Binding-site contacts:
Ligand atom CM2 contacts residue ILE77 of chain 2.A at 3.1 Å (hydrophobic).
Ligand atom C5B contacts residue ILE98 of chain 2.A at 3.5 Å (hydrophobic).
Ligand atom F3 contacts residue VAL168 of chain 2.A at 3.0 Å.
Ligand atom N1A contacts residue MET124 of chain 2.A at 3.5 Å.
Ligand atom CM6 contacts residue LEU181 of chain 2.A at 3.5 Å (hydrophobic).
Ligand atom C4 contacts residue TYR190 of chain 2.A at 3.6 Å (hydrophobic).
Ligand atom N3A contacts residue TYR144 of chain 2.A at 3.5 Å.
Ligand atom CM6 contacts residue LEU184 of chain 2.A at 3.4 Å (hydrophobic).
Ligand atom F1 contacts residue ALA166 of chain 2.A at 3.6 Å.
Ligand atom F1 contacts residue TYR144 of chain 2.A at 3.3 Å.
Ligand atom C6B contacts residue LEU181 of chain 2.A at 3.3 Å (hydrophobic).
Ligand atom N2 contacts residue MET214 of chain 2.A at 3.8 Å.
Ligand atom F3 contacts residue PHE179 of chain 2.A at 3.0 Å.
Ligand atom F2 contacts residue TYR142 of chain 2.A at 2.8 Å.
Ligand atom F2 contacts residue ALA166 of chain 2.A at 3.5 Å.
Ligand atom C1B contacts residue ILE98 of chain 2.A at 3.4 Å (hydrophobic).
Ligand atom F1 contacts residue PHE179 of chain 2.A at 3.8 Å.
Ligand atom C4 contacts residue LEU100 of chain 2.A at 3.7 Å (hydrophobic).
Ligand atom O1A contacts residue PHE179 of chain 2.A at 3.3 Å.
Ligand atom C2A contacts residue PHE179 of chain 2.A at 3.6 Å (hydrophobic).
Ligand atom C3A contacts residue PHE179 of chain 2.A at 3.1 Å (hydrophobic).
Ligand atom CM4 contacts residue PHE179 of chain 2.A at 3.5 Å (hydrophobic).
Ligand atom O1B contacts residue ILE98 of chain 2.A at 3.3 Å.
Ligand atom O1A contacts residue MET124 of chain 2.A at 3.2 Å.
Ligand atom C5B contacts residue LEU181 of chain 2.A at 3.5 Å (hydrophobic).
Ligand atom CM2 contacts residue ILE122 of chain 2.A at 3.8 Å (hydrophobic).
Ligand atom F2 contacts residue TYR144 of chain 2.A at 3.0 Å.
Ligand atom C4B contacts residue ILE98 of chain 2.A at 3.8 Å (hydrophobic).
Ligand atom N1A contacts residue PHE179 of chain 2.A at 3.6 Å.
Ligand atom F2 contacts residue MET143 of chain 2.A at 3.3 Å.
Ligand atom N1A contacts residue LEU217 of chain 2.A at 3.3 Å.
Ligand atom F3 contacts residue TYR142 of chain 2.A at 3.8 Å.
Ligand atom O1 contacts residue MET214 of chain 2.A at 3.5 Å (h-bond).
Ligand atom O1A contacts residue LEU217 of chain 2.A at 3.0 Å.
Ligand atom C3A contacts residue LEU217 of chain 2.A at 3.6 Å (hydrophobic).
Ligand atom CM4 contacts residue TYR144 of chain 2.A at 3.9 Å (hydrophobic).
Ligand atom N3A contacts residue PHE179 of chain 2.A at 3.4 Å.
Ligand atom C2B contacts residue ILE98 of chain 2.A at 3.7 Å (hydrophobic).
Ligand atom C6B contacts residue ILE98 of chain 2.A at 3.7 Å (hydrophobic).
Ligand atom CM3 contacts residue ASN212 of chain 2.A at 3.4 Å.

This protein binds this small molecule.
Small molecule (SMILES): Cc1cc(CCCOc2c(C)cc(-c3noc(C(F)(F)F)n3)cc2C)on1

Sequence of chain 2.A:
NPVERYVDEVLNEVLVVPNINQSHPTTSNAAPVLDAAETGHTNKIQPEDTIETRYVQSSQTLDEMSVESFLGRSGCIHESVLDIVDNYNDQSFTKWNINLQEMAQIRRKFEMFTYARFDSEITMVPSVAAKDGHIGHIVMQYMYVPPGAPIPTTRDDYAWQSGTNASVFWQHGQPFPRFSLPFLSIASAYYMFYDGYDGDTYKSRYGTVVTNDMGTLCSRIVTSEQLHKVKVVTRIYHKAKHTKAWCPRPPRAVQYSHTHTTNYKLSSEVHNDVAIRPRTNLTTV